This small molecule binds to this protein.
Small molecule (SMILES): C[C@H](O)c1nccn1Cc1cc(C#Cc2ccc(CCCO)cc2)on1

Binding-site contacts:
Ligand atom N4 contacts residue ASP241 of chain 1.A at 3.4 Å (salt-bridge).
Ligand atom C21 contacts residue GLU77 of chain 1.A at 3.4 Å.
Ligand atom N8 contacts residue MET62 of chain 1.A at 3.7 Å.
Ligand atom O22 contacts residue ZN1 of chain 1.B at 2.4 Å.
Ligand atom O22 contacts residue HIS78 of chain 1.A at 3.0 Å (h-bond).
Ligand atom C21 contacts residue MET62 of chain 1.A at 3.4 Å (hydrophobic).
Ligand atom C20 contacts residue GLU77 of chain 1.A at 3.1 Å.
Ligand atom C7 contacts residue MET62 of chain 1.A at 3.5 Å (hydrophobic).
Ligand atom N4 contacts residue ZN1 of chain 1.B at 1.9 Å.
Ligand atom C3 contacts residue THR190 of chain 1.A at 3.8 Å.
Ligand atom O9 contacts residue HIS19 of chain 1.A at 3.4 Å (h-bond).
Ligand atom C6 contacts residue MET62 of chain 1.A at 3.5 Å (hydrophobic).
Ligand atom C20 contacts residue HIS264 of chain 1.A at 3.7 Å.
Ligand atom C2 contacts residue THR190 of chain 1.A at 3.9 Å.
Ligand atom C11 contacts residue MET62 of chain 1.A at 3.9 Å (hydrophobic).
Ligand atom C17 contacts residue VAL216 of chain 1.A at 3.9 Å (hydrophobic).
Ligand atom C5 contacts residue ZN1 of chain 1.B at 2.9 Å.
Ligand atom C20 contacts residue MET62 of chain 1.A at 3.4 Å (hydrophobic).
Ligand atom C19 contacts residue GLY209 of chain 1.A at 3.7 Å.
Ligand atom N4 contacts residue HIS237 of chain 1.A at 3.0 Å (h-bond).
Ligand atom C3 contacts residue HIS237 of chain 1.A at 3.2 Å.
Ligand atom C3 contacts residue ASP241 of chain 1.A at 3.8 Å.
Ligand atom C3 contacts residue PHE191 of chain 1.A at 3.9 Å (hydrophobic).
Ligand atom O22 contacts residue HIS264 of chain 1.A at 3.5 Å.
Ligand atom N8 contacts residue LEU18 of chain 1.A at 3.9 Å.
Ligand atom C23 contacts residue VAL216 of chain 1.A at 3.7 Å (hydrophobic).
Ligand atom N4 contacts residue HIS78 of chain 1.A at 3.6 Å (h-bond).
Ligand atom C18 contacts residue GLY209 of chain 1.A at 3.4 Å.
Ligand atom C20 contacts residue ZN1 of chain 1.B at 3.2 Å.
Ligand atom C11 contacts residue PHE191 of chain 1.A at 3.2 Å (hydrophobic).
Ligand atom O22 contacts residue GLU77 of chain 1.A at 2.3 Å (salt-bridge).
Ligand atom C16 contacts residue ILE197 of chain 1.A at 3.7 Å (hydrophobic).
Ligand atom O9 contacts residue LEU18 of chain 1.A at 3.8 Å.
Ligand atom C21 contacts residue LEU18 of chain 1.A at 3.5 Å (hydrophobic).
Ligand atom O22 contacts residue ASP241 of chain 1.A at 3.1 Å (salt-bridge).
Ligand atom C19 contacts residue ALA214 of chain 1.A at 3.9 Å (hydrophobic).
Ligand atom N8 contacts residue HIS19 of chain 1.A at 3.1 Å (h-bond).
Ligand atom C18 contacts residue SER210 of chain 1.A at 3.4 Å.
Ligand atom C2 contacts residue PHE191 of chain 1.A at 3.5 Å (hydrophobic).
Ligand atom C3 contacts residue ZN1 of chain 1.B at 3.0 Å.

Sequence of chain 1.A:
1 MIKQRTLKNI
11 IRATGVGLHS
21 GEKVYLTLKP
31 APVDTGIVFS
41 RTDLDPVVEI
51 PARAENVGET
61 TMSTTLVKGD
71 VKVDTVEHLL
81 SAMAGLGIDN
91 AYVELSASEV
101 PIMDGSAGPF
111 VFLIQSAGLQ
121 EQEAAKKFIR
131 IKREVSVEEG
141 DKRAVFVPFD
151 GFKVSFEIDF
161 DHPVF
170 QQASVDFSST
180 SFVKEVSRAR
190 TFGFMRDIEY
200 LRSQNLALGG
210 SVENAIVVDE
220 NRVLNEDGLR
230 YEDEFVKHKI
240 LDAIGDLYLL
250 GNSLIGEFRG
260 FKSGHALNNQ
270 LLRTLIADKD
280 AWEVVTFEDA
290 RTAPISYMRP